Sequence of chain 1.E:
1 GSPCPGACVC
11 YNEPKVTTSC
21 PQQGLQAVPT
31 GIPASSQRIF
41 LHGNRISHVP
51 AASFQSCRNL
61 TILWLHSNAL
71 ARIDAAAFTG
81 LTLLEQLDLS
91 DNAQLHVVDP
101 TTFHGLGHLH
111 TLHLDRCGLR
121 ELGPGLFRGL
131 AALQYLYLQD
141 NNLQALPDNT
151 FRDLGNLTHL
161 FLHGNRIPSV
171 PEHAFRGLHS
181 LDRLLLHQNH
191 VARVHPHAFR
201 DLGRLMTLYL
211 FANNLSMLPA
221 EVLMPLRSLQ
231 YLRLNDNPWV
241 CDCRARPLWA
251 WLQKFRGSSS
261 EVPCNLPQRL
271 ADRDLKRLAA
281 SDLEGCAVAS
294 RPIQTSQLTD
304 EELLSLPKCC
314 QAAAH

Binding-site contacts:
Ligand atom N2 contacts residue ASN156 of chain 1.E at 2.9 Å (h-bond).
Ligand atom C6 contacts residue HIS197 of chain 1.C at 3.9 Å.
Ligand atom C1 contacts residue ASN156 of chain 1.E at 1.4 Å.
Ligand atom C8 contacts residue ALA132 of chain 1.E at 3.7 Å (hydrophobic).
Ligand atom C7 contacts residue ALA131 of chain 1.E at 4.1 Å (hydrophobic).
Ligand atom O4 contacts residue GLU172 of chain 1.C at 4.5 Å.
Ligand atom C4 contacts residue ASN156 of chain 1.E at 4.2 Å.
Ligand atom O5 contacts residue ASN156 of chain 1.E at 2.4 Å (h-bond).
Ligand atom C8 contacts residue ALA131 of chain 1.E at 3.7 Å (hydrophobic).
Ligand atom O6 contacts residue HIS197 of chain 1.C at 3.8 Å.
Ligand atom C2 contacts residue ASN156 of chain 1.E at 2.5 Å.
Ligand atom C3 contacts residue ASN156 of chain 1.E at 3.8 Å.
Ligand atom C7 contacts residue ASN156 of chain 1.E at 3.7 Å.
Ligand atom C7 contacts residue ALA132 of chain 1.E at 3.8 Å (hydrophobic).
Ligand atom N2 contacts residue ALA131 of chain 1.E at 4.2 Å.
Ligand atom C6 contacts residue GLU172 of chain 1.C at 3.4 Å.
Ligand atom O6 contacts residue HIS195 of chain 1.C at 4.5 Å.
Ligand atom C5 contacts residue ASN156 of chain 1.E at 3.7 Å.
Ligand atom O6 contacts residue GLU172 of chain 1.C at 3.0 Å (salt-bridge).
Ligand atom O7 contacts residue ALA132 of chain 1.E at 3.5 Å.
Ligand atom O7 contacts residue ASN156 of chain 1.E at 4.0 Å.

Sequence of chain 1.C:
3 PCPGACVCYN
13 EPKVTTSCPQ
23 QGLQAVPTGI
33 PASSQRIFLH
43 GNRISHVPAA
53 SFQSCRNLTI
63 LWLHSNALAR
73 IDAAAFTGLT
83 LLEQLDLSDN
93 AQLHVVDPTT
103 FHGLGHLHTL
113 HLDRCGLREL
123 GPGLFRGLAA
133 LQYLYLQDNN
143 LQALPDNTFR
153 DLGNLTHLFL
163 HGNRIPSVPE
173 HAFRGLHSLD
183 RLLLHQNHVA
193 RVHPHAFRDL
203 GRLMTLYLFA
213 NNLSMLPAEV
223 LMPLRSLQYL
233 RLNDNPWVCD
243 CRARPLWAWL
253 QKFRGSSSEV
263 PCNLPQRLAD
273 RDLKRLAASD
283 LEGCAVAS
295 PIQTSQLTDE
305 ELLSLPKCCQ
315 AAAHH

A small-molecule ligand and the protein it binds are described below.
Small molecule (SMILES): CC(=O)N[C@@H]1[C@@H](O)[C@H](O)[C@@H](CO)O[C@H]1O